Sequence of chain 36.T:
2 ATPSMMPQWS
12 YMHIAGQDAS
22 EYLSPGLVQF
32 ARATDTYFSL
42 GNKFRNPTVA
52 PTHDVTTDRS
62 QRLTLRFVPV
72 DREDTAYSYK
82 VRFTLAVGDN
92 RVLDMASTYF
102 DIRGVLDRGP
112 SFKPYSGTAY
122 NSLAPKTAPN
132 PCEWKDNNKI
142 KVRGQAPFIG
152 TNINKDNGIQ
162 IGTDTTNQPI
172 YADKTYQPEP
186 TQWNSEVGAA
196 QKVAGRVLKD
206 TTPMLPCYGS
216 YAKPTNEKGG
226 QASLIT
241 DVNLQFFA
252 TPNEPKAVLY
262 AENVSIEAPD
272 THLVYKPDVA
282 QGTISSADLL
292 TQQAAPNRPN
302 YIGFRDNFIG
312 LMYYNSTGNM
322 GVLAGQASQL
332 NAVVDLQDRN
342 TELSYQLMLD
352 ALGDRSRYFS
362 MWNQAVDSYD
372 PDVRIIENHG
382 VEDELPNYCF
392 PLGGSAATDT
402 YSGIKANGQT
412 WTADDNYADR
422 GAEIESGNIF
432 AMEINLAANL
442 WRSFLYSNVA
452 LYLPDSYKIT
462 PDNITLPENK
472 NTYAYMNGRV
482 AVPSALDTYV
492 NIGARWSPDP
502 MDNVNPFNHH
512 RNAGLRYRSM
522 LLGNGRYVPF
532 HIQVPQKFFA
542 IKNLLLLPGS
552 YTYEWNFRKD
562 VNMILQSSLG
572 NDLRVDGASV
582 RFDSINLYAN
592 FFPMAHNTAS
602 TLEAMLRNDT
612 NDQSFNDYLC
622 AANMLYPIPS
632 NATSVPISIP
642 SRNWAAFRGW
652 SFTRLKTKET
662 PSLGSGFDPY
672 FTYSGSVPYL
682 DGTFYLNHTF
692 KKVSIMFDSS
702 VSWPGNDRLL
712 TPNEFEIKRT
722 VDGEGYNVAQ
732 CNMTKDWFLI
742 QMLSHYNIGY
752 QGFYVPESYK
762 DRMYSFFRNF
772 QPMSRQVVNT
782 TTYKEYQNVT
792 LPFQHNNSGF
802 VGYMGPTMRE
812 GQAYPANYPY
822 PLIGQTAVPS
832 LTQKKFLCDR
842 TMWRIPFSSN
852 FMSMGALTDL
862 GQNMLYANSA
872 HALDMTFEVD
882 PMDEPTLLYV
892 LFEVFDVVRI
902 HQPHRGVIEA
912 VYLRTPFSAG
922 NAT

Sequence of chain 36.V:
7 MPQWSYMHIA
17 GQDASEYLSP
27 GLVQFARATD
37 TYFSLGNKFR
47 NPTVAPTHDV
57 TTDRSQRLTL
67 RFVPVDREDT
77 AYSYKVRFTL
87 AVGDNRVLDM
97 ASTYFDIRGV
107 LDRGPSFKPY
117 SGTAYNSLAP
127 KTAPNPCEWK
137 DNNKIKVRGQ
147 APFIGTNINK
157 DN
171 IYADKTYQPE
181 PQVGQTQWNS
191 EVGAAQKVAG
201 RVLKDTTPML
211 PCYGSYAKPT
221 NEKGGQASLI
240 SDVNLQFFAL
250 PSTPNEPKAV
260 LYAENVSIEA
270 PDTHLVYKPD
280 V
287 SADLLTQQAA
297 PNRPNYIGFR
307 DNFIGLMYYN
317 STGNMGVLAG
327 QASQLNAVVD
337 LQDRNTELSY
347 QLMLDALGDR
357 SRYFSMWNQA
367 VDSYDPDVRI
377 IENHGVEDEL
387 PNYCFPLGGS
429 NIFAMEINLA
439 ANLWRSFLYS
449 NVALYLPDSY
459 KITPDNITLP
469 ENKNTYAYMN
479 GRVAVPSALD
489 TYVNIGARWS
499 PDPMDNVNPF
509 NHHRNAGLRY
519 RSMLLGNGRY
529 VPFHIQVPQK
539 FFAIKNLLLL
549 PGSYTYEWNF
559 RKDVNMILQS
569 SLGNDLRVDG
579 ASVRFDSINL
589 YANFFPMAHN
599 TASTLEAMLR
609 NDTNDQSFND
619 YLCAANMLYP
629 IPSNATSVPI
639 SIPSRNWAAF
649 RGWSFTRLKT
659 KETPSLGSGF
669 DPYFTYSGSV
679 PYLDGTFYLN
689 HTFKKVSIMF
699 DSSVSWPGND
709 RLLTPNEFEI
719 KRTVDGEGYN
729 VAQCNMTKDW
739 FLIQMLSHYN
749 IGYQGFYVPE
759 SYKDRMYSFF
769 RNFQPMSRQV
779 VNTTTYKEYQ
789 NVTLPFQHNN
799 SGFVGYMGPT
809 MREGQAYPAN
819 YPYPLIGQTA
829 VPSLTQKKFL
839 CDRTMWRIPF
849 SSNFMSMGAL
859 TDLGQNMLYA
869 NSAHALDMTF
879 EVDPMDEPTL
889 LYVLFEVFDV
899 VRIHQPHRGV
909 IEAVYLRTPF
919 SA

Binding-site contacts:
Ligand atom CD contacts residue ARG46 of chain 36.V at 3.9 Å.
Ligand atom N contacts residue ARG649 of chain 36.T at 3.8 Å.
Ligand atom CA contacts residue ARG649 of chain 36.T at 3.9 Å.
Ligand atom CB contacts residue CYS621 of chain 36.T at 3.7 Å (hydrophobic).
Ligand atom N contacts residue TYR619 of chain 36.T at 3.7 Å.
Ligand atom N contacts residue ASP618 of chain 36.T at 3.5 Å (salt-bridge).
Ligand atom CG contacts residue ARG46 of chain 36.V at 3.7 Å.
Ligand atom C contacts residue ARG649 of chain 36.T at 3.8 Å.
Ligand atom N contacts residue CYS621 of chain 36.T at 3.2 Å (h-bond).
Ligand atom CD2 contacts residue GLU894 of chain 36.T at 4.2 Å.
Ligand atom CA contacts residue TYR619 of chain 36.T at 3.6 Å (hydrophobic).
Ligand atom CB contacts residue TYR619 of chain 36.T at 4.0 Å (hydrophobic).
Ligand atom CD2 contacts residue ARG845 of chain 36.T at 3.8 Å.
Ligand atom CA contacts residue TYR619 of chain 36.T at 3.8 Å (hydrophobic).
Ligand atom CB contacts residue PHE896 of chain 36.T at 3.9 Å (hydrophobic).
Ligand atom O contacts residue ARG649 of chain 36.T at 3.2 Å (salt-bridge).
Ligand atom O contacts residue TYR619 of chain 36.T at 3.9 Å.
Ligand atom C contacts residue ASN617 of chain 36.T at 4.2 Å.
Ligand atom N contacts residue TYR619 of chain 36.T at 3.4 Å.
Ligand atom CB contacts residue GLU894 of chain 36.T at 4.2 Å.
Ligand atom CB contacts residue ARG649 of chain 36.T at 3.6 Å.
Ligand atom CG contacts residue PHE896 of chain 36.T at 3.4 Å (hydrophobic).
Ligand atom CE1 contacts residue MET843 of chain 36.T at 4.1 Å (hydrophobic).
Ligand atom CB contacts residue TYR619 of chain 36.T at 3.1 Å (hydrophobic).
Ligand atom CG contacts residue ASN617 of chain 36.T at 3.6 Å.
Ligand atom CG contacts residue GLU894 of chain 36.T at 3.8 Å.
Ligand atom CD contacts residue ASN617 of chain 36.T at 2.8 Å.
Ligand atom ND1 contacts residue LEU348 of chain 36.T at 4.2 Å.
Ligand atom CA contacts residue ARG649 of chain 36.T at 4.0 Å.
Ligand atom N contacts residue ASN617 of chain 36.T at 2.8 Å (h-bond).
Ligand atom C contacts residue TYR619 of chain 36.T at 3.4 Å (hydrophobic).
Ligand atom CD contacts residue CYS621 of chain 36.T at 4.2 Å (hydrophobic).
Ligand atom ND1 contacts residue GLU894 of chain 36.T at 3.9 Å.
Ligand atom CB contacts residue ARG649 of chain 36.T at 3.8 Å.
Ligand atom CE1 contacts residue GLU894 of chain 36.T at 4.3 Å.
Ligand atom O contacts residue ARG845 of chain 36.T at 4.2 Å.
Ligand atom CA contacts residue CYS621 of chain 36.T at 3.1 Å (hydrophobic).
Ligand atom C contacts residue ARG649 of chain 36.T at 4.2 Å.
Ligand atom CA contacts residue ASN617 of chain 36.T at 4.2 Å.
Ligand atom CE1 contacts residue LEU348 of chain 36.T at 4.0 Å (hydrophobic).

A protein and the small-molecule ligand that binds it are described below.
Small molecule (SMILES): NC(N)=NCCC[C@H](NC(=O)[C@@H]1CCCN1)C(=O)N[C@H](C=O)Cc1cnc[nH]1